Sequence of chain 17.A:
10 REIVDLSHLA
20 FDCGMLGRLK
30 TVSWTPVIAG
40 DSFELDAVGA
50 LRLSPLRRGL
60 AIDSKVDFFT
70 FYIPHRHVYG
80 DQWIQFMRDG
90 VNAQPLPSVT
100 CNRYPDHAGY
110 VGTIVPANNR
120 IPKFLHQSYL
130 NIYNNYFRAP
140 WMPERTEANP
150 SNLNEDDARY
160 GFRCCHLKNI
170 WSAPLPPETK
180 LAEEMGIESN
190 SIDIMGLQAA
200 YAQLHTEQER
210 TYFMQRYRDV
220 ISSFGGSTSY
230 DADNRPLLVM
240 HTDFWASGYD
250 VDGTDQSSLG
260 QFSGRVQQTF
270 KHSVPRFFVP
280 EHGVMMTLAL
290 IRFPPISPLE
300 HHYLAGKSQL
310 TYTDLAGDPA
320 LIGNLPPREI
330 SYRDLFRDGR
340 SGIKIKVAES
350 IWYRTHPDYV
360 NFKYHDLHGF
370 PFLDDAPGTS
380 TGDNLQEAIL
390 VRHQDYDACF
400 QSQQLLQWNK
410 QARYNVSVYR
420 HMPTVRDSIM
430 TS

A protein and the small-molecule ligand that binds it are described below.
Small molecule (SMILES): Nc1ccn([C@H]2C[C@H](O)[C@@H](COP(=O)(O)O)O2)c(=O)n1

Binding-site contacts:
Ligand atom C3' contacts residue PHE277 of chain 17.A at 3.6 Å (hydrophobic).
Ligand atom OP1 contacts residue ARG10 of chain 17.A at 3.8 Å.
Ligand atom C1' contacts residue PHE277 of chain 17.A at 3.9 Å (hydrophobic).
Ligand atom O3' contacts residue PHE277 of chain 17.A at 4.1 Å.
Ligand atom OP1 contacts residue PHE277 of chain 17.A at 4.1 Å.
Ligand atom C2' contacts residue PHE277 of chain 17.A at 2.8 Å (hydrophobic).